Sequence of chain 1.A:
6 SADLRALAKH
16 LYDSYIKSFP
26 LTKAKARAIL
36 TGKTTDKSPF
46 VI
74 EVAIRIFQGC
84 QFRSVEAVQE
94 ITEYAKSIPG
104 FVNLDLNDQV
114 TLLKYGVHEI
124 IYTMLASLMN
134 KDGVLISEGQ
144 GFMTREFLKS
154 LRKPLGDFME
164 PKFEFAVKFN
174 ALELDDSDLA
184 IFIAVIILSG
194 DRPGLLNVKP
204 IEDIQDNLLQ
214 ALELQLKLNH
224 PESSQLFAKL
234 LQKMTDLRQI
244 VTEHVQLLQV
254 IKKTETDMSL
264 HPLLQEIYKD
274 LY

Sequence of chain 1.B:
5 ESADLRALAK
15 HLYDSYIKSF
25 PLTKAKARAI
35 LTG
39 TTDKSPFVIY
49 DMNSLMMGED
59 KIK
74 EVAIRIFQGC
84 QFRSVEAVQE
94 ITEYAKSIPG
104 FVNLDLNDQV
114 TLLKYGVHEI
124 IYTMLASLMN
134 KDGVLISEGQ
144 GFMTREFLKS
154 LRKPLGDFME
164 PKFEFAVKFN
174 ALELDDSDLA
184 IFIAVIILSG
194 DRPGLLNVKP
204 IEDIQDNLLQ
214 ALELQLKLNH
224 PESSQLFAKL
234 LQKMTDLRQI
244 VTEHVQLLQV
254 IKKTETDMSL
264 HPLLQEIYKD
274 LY

This small molecule binds to this protein.
Small molecule (SMILES): O=C(O)[C@H](Cc1ccccc1)Oc1ccc(-c2ccccc2)cc1

Binding-site contacts:
Ligand atom CAQ contacts residue SER87 of chain 1.A at 3.4 Å.
Ligand atom OAA contacts residue HIS121 of chain 1.A at 3.8 Å.
Ligand atom CAS contacts residue HIS121 of chain 1.A at 3.5 Å.
Ligand atom CAS contacts residue TYR275 of chain 1.B at 3.4 Å (hydrophobic).
Ligand atom CAL contacts residue PHE80 of chain 1.A at 3.6 Å (hydrophobic).
Ligand atom CAU contacts residue HIS247 of chain 1.A at 3.7 Å.
Ligand atom CAQ contacts residue TYR125 of chain 1.A at 3.7 Å (hydrophobic).
Ligand atom OAA contacts residue TYR275 of chain 1.B at 2.6 Å (h-bond).
Ligand atom CAD contacts residue LEU263 of chain 1.A at 3.8 Å (hydrophobic).
Ligand atom CAO contacts residue PHE80 of chain 1.A at 3.7 Å (hydrophobic).
Ligand atom OAB contacts residue SER87 of chain 1.A at 2.7 Å (h-bond).
Ligand atom CAS contacts residue HIS247 of chain 1.A at 3.6 Å.
Ligand atom CAI contacts residue SER87 of chain 1.A at 3.6 Å.
Ligand atom OAA contacts residue HIS247 of chain 1.A at 2.7 Å (h-bond).
Ligand atom CAN contacts residue GLN268 of chain 1.A at 3.5 Å.
Ligand atom CAW contacts residue PHE80 of chain 1.A at 3.8 Å (hydrophobic).
Ligand atom CAG contacts residue LEU263 of chain 1.A at 3.3 Å (hydrophobic).
Ligand atom CAJ contacts residue TYR125 of chain 1.A at 3.8 Å (hydrophobic).
Ligand atom CAU contacts residue CYS83 of chain 1.A at 3.7 Å (hydrophobic).
Ligand atom CAK contacts residue PHE80 of chain 1.A at 3.6 Å (hydrophobic).
Ligand atom CAG contacts residue PRO265 of chain 1.A at 3.7 Å (hydrophobic).
Ligand atom CAX contacts residue SER87 of chain 1.A at 3.3 Å.
Ligand atom CAV contacts residue PHE80 of chain 1.A at 3.8 Å (hydrophobic).
Ligand atom CAD contacts residue PRO265 of chain 1.A at 3.8 Å (hydrophobic).
Ligand atom CAS contacts residue SER87 of chain 1.A at 3.4 Å.
Ligand atom CAM contacts residue HIS247 of chain 1.A at 3.6 Å.
Ligand atom CAC contacts residue CYS83 of chain 1.A at 3.8 Å (hydrophobic).
Ligand atom CAG contacts residue HIS264 of chain 1.A at 3.7 Å.
Ligand atom OAB contacts residue TYR271 of chain 1.B at 2.7 Å (h-bond).
Ligand atom OAR contacts residue HIS247 of chain 1.A at 3.1 Å.
Ligand atom CAF contacts residue CYS83 of chain 1.A at 3.7 Å (hydrophobic).
Ligand atom CAI contacts residue CYS83 of chain 1.A at 3.6 Å (hydrophobic).
Ligand atom OAB contacts residue HIS121 of chain 1.A at 2.9 Å (h-bond).
Ligand atom CAP contacts residue GLN268 of chain 1.A at 3.5 Å.
Ligand atom CAS contacts residue TYR271 of chain 1.B at 3.7 Å (hydrophobic).
Ligand atom CAP contacts residue GLN84 of chain 1.A at 3.5 Å.
Ligand atom CAD contacts residue HIS264 of chain 1.A at 3.2 Å.
Ligand atom OAR contacts residue CYS83 of chain 1.A at 3.8 Å.
Ligand atom CAX contacts residue HIS247 of chain 1.A at 3.8 Å.
Ligand atom OAB contacts residue TYR275 of chain 1.B at 3.6 Å.